Sequence of chain 1.G:
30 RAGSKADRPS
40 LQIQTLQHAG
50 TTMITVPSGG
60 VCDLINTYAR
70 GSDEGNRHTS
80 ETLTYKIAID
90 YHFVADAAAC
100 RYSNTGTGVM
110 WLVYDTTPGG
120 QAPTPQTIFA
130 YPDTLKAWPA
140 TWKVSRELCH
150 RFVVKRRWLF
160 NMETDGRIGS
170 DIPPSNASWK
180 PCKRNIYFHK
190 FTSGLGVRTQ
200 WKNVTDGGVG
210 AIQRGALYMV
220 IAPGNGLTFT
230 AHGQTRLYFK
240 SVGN

Binding-site contacts:
Ligand atom OP2 contacts residue TYR237 of chain 1.E at 2.8 Å (h-bond).
Ligand atom P contacts residue SER39 of chain 1.E at 3.8 Å.
Ligand atom C5' contacts residue ARG145 of chain 1.G at 3.5 Å.
Ligand atom OP1 contacts residue HIS149 of chain 1.G at 2.9 Å.
Ligand atom P contacts residue ARG235 of chain 1.E at 3.8 Å.
Ligand atom C5' contacts residue ILE42 of chain 1.E at 3.8 Å (hydrophobic).
Ligand atom C2' contacts residue ILE42 of chain 1.E at 3.9 Å (hydrophobic).
Ligand atom O4' contacts residue ARG155 of chain 1.G at 3.9 Å.
Ligand atom O5' contacts residue LYS142 of chain 1.G at 3.6 Å.
Ligand atom C4' contacts residue ARG155 of chain 1.G at 3.7 Å.
Ligand atom OP1 contacts residue LYS142 of chain 1.G at 3.4 Å (salt-bridge).
Ligand atom P contacts residue ARG145 of chain 1.G at 3.9 Å.
Ligand atom C6 contacts residue PHE190 of chain 1.E at 3.6 Å (hydrophobic).
Ligand atom OP1 contacts residue ARG156 of chain 1.G at 3.7 Å.
Ligand atom OP1 contacts residue ARG145 of chain 1.G at 2.5 Å (salt-bridge).
Ligand atom C2' contacts residue SER39 of chain 1.E at 3.5 Å.
Ligand atom O3' contacts residue TYR237 of chain 1.E at 3.6 Å.
Ligand atom P contacts residue LYS142 of chain 1.G at 3.5 Å.
Ligand atom OP1 contacts residue ARG235 of chain 1.E at 3.5 Å (salt-bridge).
Ligand atom O3' contacts residue LYS34 of chain 1.G at 2.9 Å (salt-bridge).
Ligand atom OP2 contacts residue ILE42 of chain 1.E at 3.5 Å.
Ligand atom C4 contacts residue PHE190 of chain 1.E at 3.8 Å (hydrophobic).
Ligand atom OP2 contacts residue ARG235 of chain 1.E at 3.1 Å (salt-bridge).
Ligand atom C2 contacts residue TYR237 of chain 1.E at 3.8 Å (hydrophobic).
Ligand atom C3' contacts residue ARG145 of chain 1.G at 3.8 Å.
Ligand atom C5 contacts residue PHE190 of chain 1.E at 3.7 Å (hydrophobic).
Ligand atom O3' contacts residue SER39 of chain 1.E at 3.0 Å (h-bond).
Ligand atom C3' contacts residue LYS34 of chain 1.G at 3.8 Å.
Ligand atom N3 contacts residue TYR237 of chain 1.E at 3.8 Å.
Ligand atom C2' contacts residue LYS34 of chain 1.G at 3.6 Å.
Ligand atom P contacts residue TYR237 of chain 1.E at 3.8 Å.
Ligand atom OP2 contacts residue LYS142 of chain 1.G at 3.3 Å (salt-bridge).
Ligand atom O3' contacts residue VAL153 of chain 1.G at 3.7 Å.
Ligand atom N6 contacts residue PHE190 of chain 1.E at 3.8 Å.
Ligand atom OP2 contacts residue HIS149 of chain 1.G at 3.7 Å.
Ligand atom OP2 contacts residue ARG155 of chain 1.G at 3.9 Å.
Ligand atom N4 contacts residue LYS85 of chain 1.E at 3.3 Å (salt-bridge).
Ligand atom OP2 contacts residue SER39 of chain 1.E at 3.3 Å (h-bond).
Ligand atom OP1 contacts residue VAL153 of chain 1.G at 3.5 Å.
Ligand atom O2 contacts residue TYR237 of chain 1.E at 3.3 Å.

The protein below binds the small molecule below.
Small molecule (SMILES): Nc1ccn([C@H]2C[C@H](O[P](=O)(O)OC[C@H]3O[C@@H](n4ccc(N)nc4=O)C[C@@H]3O[P](=O)(O)OC[C@H]3O[C@@H](n4cnc5c(N)ncnc54)C[C@@H]3O)[C@@H](CO[P](=O)(O)O[C@H]3C[C@H](n4ccc(N)nc4=O)O[C@@H]3CO[P](=O)(O)O[C@H]3C[C@H](n4ccc(N)nc4=O)O[C@@H]3CO[P](=O)(O)O[C@H]3C[C@H](n4cnc5c(N)ncnc54)O[C@@H]3CO[P](=O)(O)O[C@H]3C[C@H](n4cnc5c(N)ncnc54)O[C@@H]3CO[P](=O)(O)O[C@H]3C[C@H](n4cnc5c(=O)nc(N)[nH]c54)O[C@@H]3COP(=O)=O)O2)c(=O)n1

Sequence of chain 1.E:
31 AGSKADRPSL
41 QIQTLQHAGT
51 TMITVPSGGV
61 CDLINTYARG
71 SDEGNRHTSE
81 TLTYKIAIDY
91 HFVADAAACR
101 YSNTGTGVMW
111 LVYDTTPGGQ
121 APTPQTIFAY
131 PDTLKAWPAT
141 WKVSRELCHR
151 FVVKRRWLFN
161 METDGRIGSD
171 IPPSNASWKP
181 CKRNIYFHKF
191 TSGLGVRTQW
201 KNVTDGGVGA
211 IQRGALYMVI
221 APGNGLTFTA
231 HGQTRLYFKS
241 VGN